Binding-site contacts:
Ligand atom C1 contacts residue ASN251 of chain 1.A at 1.4 Å.
Ligand atom C5 contacts residue ASN251 of chain 1.A at 3.7 Å.
Ligand atom O7 contacts residue ASN251 of chain 1.A at 3.0 Å (h-bond).
Ligand atom O5 contacts residue ASN251 of chain 1.A at 2.4 Å (h-bond).
Ligand atom C7 contacts residue ASN251 of chain 1.A at 3.2 Å.
Ligand atom C7 contacts residue ASP250 of chain 1.A at 4.2 Å.
Ligand atom C8 contacts residue ASN251 of chain 1.A at 4.4 Å.
Ligand atom C8 contacts residue ASP250 of chain 1.A at 3.4 Å.
Ligand atom C4 contacts residue ASN251 of chain 1.A at 4.2 Å.
Ligand atom N2 contacts residue THR249 of chain 1.A at 4.3 Å.
Ligand atom C3 contacts residue ASN251 of chain 1.A at 3.8 Å.
Ligand atom N2 contacts residue ASN251 of chain 1.A at 3.0 Å (h-bond).
Ligand atom C7 contacts residue THR249 of chain 1.A at 4.4 Å.
Ligand atom C1 contacts residue SER247 of chain 1.A at 4.4 Å.
Ligand atom O7 contacts residue ASP250 of chain 1.A at 4.0 Å.
Ligand atom C8 contacts residue THR249 of chain 1.A at 4.1 Å.
Ligand atom C2 contacts residue ASN251 of chain 1.A at 2.5 Å.

Sequence of chain 1.A:
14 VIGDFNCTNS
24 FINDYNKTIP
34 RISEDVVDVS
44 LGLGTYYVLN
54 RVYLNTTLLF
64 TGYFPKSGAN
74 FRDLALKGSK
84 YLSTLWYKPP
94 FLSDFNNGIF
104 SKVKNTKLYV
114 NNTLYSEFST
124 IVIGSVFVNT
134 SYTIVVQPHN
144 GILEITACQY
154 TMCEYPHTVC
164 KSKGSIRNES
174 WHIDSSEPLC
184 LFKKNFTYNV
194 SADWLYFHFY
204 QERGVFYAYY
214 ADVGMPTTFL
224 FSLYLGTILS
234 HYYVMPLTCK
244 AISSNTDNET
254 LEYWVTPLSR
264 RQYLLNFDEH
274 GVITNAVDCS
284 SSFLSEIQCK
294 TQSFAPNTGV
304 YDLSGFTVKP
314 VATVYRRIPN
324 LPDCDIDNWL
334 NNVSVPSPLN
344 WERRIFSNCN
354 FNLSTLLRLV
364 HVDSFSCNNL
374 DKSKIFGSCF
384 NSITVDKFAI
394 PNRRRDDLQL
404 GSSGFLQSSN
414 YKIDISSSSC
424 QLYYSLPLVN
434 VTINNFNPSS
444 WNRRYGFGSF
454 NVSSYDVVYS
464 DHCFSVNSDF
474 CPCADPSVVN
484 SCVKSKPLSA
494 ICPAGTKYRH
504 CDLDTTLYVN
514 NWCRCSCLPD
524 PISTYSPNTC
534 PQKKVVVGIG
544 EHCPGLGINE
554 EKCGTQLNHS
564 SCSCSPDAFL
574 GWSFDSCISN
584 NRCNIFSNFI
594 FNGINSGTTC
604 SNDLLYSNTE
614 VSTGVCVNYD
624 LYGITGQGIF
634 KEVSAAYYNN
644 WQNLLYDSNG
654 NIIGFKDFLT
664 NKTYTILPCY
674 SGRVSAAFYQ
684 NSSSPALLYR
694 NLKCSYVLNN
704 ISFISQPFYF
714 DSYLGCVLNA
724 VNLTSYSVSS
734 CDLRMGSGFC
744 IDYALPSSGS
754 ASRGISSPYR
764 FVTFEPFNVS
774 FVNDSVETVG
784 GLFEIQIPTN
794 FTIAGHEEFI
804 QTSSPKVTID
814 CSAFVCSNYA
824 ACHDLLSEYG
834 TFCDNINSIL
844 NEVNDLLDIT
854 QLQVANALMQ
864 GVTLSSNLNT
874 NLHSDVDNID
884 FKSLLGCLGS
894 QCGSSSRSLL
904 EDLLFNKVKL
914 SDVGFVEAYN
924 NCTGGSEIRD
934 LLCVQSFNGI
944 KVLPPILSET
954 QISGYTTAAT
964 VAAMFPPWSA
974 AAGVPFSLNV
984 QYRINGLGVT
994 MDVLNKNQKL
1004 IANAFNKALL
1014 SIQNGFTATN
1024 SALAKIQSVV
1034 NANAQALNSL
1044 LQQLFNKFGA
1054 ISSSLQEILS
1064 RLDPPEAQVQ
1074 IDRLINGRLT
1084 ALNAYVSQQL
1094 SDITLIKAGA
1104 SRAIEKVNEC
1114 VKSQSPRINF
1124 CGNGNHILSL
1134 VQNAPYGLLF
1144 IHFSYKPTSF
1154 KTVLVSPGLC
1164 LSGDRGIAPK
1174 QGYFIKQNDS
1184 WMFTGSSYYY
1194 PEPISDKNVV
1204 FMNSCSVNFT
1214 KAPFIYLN

This small molecule binds to this protein.
Small molecule (SMILES): CC(=O)N[C@@H]1[C@@H](O)[C@H](O)[C@@H](CO)O[C@H]1O